Sequence of chain 45.A:
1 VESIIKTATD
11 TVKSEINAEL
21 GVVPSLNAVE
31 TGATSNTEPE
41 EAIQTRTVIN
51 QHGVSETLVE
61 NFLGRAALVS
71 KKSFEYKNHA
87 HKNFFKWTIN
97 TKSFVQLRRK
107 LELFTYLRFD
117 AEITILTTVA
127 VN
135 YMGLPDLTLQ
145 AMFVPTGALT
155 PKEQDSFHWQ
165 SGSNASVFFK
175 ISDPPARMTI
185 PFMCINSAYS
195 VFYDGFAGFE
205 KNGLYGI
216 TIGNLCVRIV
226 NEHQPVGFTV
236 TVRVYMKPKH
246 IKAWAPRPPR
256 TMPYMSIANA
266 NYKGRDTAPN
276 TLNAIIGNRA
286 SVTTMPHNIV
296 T

Sequence of chain 41.C:
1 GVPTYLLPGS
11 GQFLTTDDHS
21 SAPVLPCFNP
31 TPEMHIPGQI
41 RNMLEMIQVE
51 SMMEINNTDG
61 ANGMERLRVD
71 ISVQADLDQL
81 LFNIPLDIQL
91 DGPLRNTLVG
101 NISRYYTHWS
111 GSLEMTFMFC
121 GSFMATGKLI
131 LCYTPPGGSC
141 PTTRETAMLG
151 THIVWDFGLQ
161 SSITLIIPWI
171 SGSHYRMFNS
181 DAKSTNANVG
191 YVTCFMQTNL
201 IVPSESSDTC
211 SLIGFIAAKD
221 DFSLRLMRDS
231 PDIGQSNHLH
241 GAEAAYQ

This protein binds this small molecule.
Small molecule (SMILES): Cc1cc(CCCOc2c(C)cc(-c3noc(C(F)(F)F)n3)cc2C)on1

Binding-site contacts:
Ligand atom N3A contacts residue ILE184 of chain 45.A at 3.9 Å.
Ligand atom CM2 contacts residue ILE184 of chain 45.A at 3.8 Å (hydrophobic).
Ligand atom CM6 contacts residue TRP93 of chain 45.A at 3.7 Å (hydrophobic).
Ligand atom C6B contacts residue ILE119 of chain 45.A at 3.8 Å (hydrophobic).
Ligand atom N2 contacts residue THR97 of chain 45.A at 3.8 Å.
Ligand atom F2 contacts residue ALA145 of chain 45.A at 2.8 Å.
Ligand atom CM6 contacts residue ILE95 of chain 45.A at 3.9 Å (hydrophobic).
Ligand atom N3A contacts residue PHE147 of chain 45.A at 3.9 Å.
Ligand atom F2 contacts residue ALA169 of chain 45.A at 3.6 Å.
Ligand atom C2A contacts residue LEU220 of chain 45.A at 3.8 Å (hydrophobic).
Ligand atom O1 contacts residue THR97 of chain 45.A at 3.8 Å.
Ligand atom CM2 contacts residue ILE217 of chain 45.A at 3.4 Å (hydrophobic).
Ligand atom CM2 contacts residue PHE147 of chain 45.A at 3.8 Å (hydrophobic).
Ligand atom C5 contacts residue TYR193 of chain 45.A at 4.0 Å (hydrophobic).
Ligand atom C3B contacts residue ILE184 of chain 45.A at 3.5 Å (hydrophobic).
Ligand atom C2B contacts residue ILE184 of chain 45.A at 3.8 Å (hydrophobic).
Ligand atom C2B contacts residue ILE95 of chain 45.A at 3.8 Å (hydrophobic).
Ligand atom O1 contacts residue PHE115 of chain 45.A at 3.4 Å.
Ligand atom CM6 contacts residue ILE119 of chain 45.A at 4.0 Å (hydrophobic).
Ligand atom F3 contacts residue VAL24 of chain 45.C at 3.3 Å.
Ligand atom F1 contacts residue MET182 of chain 45.A at 3.2 Å.
Ligand atom N1A contacts residue ILE119 of chain 45.A at 3.8 Å.
Ligand atom C1C contacts residue TYR193 of chain 45.A at 3.9 Å (hydrophobic).
Ligand atom F2 contacts residue VAL171 of chain 45.A at 3.9 Å.
Ligand atom F3 contacts residue ALA169 of chain 45.A at 3.7 Å.
Ligand atom C5B contacts residue ILE119 of chain 45.A at 3.9 Å (hydrophobic).
Ligand atom CM2 contacts residue ILE95 of chain 45.A at 4.0 Å (hydrophobic).
Ligand atom F1 contacts residue VAL171 of chain 45.A at 3.8 Å.
Ligand atom N2 contacts residue PHE115 of chain 45.A at 3.7 Å.
Ligand atom C3A contacts residue LEU220 of chain 45.A at 4.0 Å (hydrophobic).
Ligand atom F3 contacts residue PHE147 of chain 45.A at 3.5 Å.
Ligand atom F2 contacts residue PHE147 of chain 45.A at 3.8 Å.
Ligand atom O1B contacts residue ILE119 of chain 45.A at 3.9 Å.
Ligand atom O1A contacts residue LEU220 of chain 45.A at 3.4 Å.
Ligand atom C4 contacts residue ILE217 of chain 45.A at 4.0 Å (hydrophobic).
Ligand atom C1B contacts residue ILE95 of chain 45.A at 3.6 Å (hydrophobic).
Ligand atom C6B contacts residue ILE95 of chain 45.A at 4.0 Å (hydrophobic).
Ligand atom C4 contacts residue TYR193 of chain 45.A at 3.9 Å (hydrophobic).
Ligand atom O1A contacts residue ILE121 of chain 45.A at 3.8 Å.
Ligand atom N1A contacts residue LEU220 of chain 45.A at 3.3 Å.

Sequence of chain 45.C:
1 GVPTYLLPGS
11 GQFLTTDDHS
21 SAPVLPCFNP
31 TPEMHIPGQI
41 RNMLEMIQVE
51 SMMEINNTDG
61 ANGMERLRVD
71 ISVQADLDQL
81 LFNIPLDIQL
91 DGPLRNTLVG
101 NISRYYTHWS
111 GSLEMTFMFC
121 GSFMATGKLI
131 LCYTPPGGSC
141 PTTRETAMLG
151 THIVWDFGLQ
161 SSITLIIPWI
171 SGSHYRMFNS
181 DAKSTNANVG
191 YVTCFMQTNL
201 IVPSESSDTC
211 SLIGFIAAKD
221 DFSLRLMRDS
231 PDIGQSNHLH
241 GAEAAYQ